Binding-site contacts:
Ligand atom C2 contacts residue GLN151 of chain 1.A at 4.3 Å.
Ligand atom O6 contacts residue PHE124 of chain 1.A at 3.8 Å.
Ligand atom C8 contacts residue PHE93 of chain 1.A at 4.2 Å (hydrophobic).
Ligand atom C8 contacts residue GLN151 of chain 1.A at 4.2 Å.
Ligand atom C8 contacts residue ASN94 of chain 1.A at 4.3 Å.
Ligand atom N2 contacts residue ASN94 of chain 1.A at 2.9 Å (h-bond).
Ligand atom C4 contacts residue ASN94 of chain 1.A at 4.2 Å.
Ligand atom C7 contacts residue GLN151 of chain 1.A at 4.4 Å.
Ligand atom C3 contacts residue GLN151 of chain 1.A at 4.2 Å.
Ligand atom O5 contacts residue ASN94 of chain 1.A at 2.3 Å (h-bond).
Ligand atom C2 contacts residue ASN94 of chain 1.A at 2.5 Å.
Ligand atom C1 contacts residue ASN94 of chain 1.A at 1.4 Å.
Ligand atom C8 contacts residue ALA92 of chain 1.A at 4.1 Å (hydrophobic).
Ligand atom C7 contacts residue ASN94 of chain 1.A at 3.5 Å.
Ligand atom O5 contacts residue THR149 of chain 1.A at 3.8 Å.
Ligand atom C5 contacts residue ASN94 of chain 1.A at 3.6 Å.
Ligand atom N2 contacts residue GLN151 of chain 1.A at 3.5 Å (h-bond).
Ligand atom C1 contacts residue THR149 of chain 1.A at 4.1 Å.
Ligand atom O6 contacts residue THR149 of chain 1.A at 3.9 Å.
Ligand atom C5 contacts residue PHE124 of chain 1.A at 4.3 Å (hydrophobic).
Ligand atom O7 contacts residue ASN94 of chain 1.A at 3.8 Å.
Ligand atom C3 contacts residue ASN94 of chain 1.A at 3.8 Å.

The small molecule below binds the protein below.
Small molecule (SMILES): CC(=O)N[C@@H]1[C@@H](O)[C@H](O)[C@@H](CO)O[C@H]1O

Sequence of chain 1.A:
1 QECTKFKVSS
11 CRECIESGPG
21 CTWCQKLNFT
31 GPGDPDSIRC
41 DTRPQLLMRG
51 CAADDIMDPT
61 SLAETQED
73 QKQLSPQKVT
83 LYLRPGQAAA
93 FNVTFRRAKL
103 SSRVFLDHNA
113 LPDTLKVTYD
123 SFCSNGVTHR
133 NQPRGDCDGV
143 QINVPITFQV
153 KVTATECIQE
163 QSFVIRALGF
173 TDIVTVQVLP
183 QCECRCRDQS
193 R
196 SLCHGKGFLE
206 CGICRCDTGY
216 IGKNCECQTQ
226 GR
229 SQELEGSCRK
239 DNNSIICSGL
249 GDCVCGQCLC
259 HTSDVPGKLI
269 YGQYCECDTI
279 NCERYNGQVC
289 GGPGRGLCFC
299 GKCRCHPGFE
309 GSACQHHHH